Binding-site contacts:
Ligand atom N7 contacts residue ASN141 of chain 1.A at 2.8 Å (h-bond).
Ligand atom N3 contacts residue LYS384 of chain 1.A at 4.2 Å.
Ligand atom N2 contacts residue PHE387 of chain 1.A at 4.0 Å.
Ligand atom C4 contacts residue PHE387 of chain 1.A at 4.5 Å (hydrophobic).
Ligand atom C2 contacts residue LYS383 of chain 1.A at 4.1 Å.
Ligand atom N2 contacts residue LYS383 of chain 1.A at 3.5 Å.
Ligand atom N1 contacts residue ASN141 of chain 1.A at 4.4 Å.
Ligand atom C2 contacts residue ASP184 of chain 1.A at 3.7 Å.
Ligand atom N2 contacts residue TYR185 of chain 1.A at 3.3 Å (h-bond).
Ligand atom C8 contacts residue ALA137 of chain 1.A at 3.8 Å (hydrophobic).
Ligand atom N3 contacts residue LYS383 of chain 1.A at 4.1 Å.
Ligand atom N2 contacts residue ASP184 of chain 1.A at 3.0 Å (salt-bridge).
Ligand atom C8 contacts residue ASN141 of chain 1.A at 3.7 Å.
Ligand atom O6 contacts residue ASN141 of chain 1.A at 2.5 Å (h-bond).
Ligand atom N3 contacts residue PHE387 of chain 1.A at 4.2 Å.
Ligand atom N1 contacts residue PHE387 of chain 1.A at 4.3 Å.
Ligand atom N9 contacts residue LYS384 of chain 1.A at 4.3 Å.
Ligand atom C4 contacts residue ALA137 of chain 1.A at 4.4 Å (hydrophobic).
Ligand atom C5 contacts residue ASN141 of chain 1.A at 3.5 Å.
Ligand atom N7 contacts residue ALA137 of chain 1.A at 4.3 Å.
Ligand atom O6 contacts residue ARG214 of chain 1.A at 4.2 Å.
Ligand atom N9 contacts residue ALA137 of chain 1.A at 3.9 Å.
Ligand atom C2 contacts residue PHE387 of chain 1.A at 4.1 Å (hydrophobic).
Ligand atom C6 contacts residue ASN141 of chain 1.A at 3.3 Å.
Ligand atom C6 contacts residue PHE387 of chain 1.A at 4.4 Å (hydrophobic).
Ligand atom N1 contacts residue ASP184 of chain 1.A at 3.4 Å (salt-bridge).

Sequence of chain 1.A:
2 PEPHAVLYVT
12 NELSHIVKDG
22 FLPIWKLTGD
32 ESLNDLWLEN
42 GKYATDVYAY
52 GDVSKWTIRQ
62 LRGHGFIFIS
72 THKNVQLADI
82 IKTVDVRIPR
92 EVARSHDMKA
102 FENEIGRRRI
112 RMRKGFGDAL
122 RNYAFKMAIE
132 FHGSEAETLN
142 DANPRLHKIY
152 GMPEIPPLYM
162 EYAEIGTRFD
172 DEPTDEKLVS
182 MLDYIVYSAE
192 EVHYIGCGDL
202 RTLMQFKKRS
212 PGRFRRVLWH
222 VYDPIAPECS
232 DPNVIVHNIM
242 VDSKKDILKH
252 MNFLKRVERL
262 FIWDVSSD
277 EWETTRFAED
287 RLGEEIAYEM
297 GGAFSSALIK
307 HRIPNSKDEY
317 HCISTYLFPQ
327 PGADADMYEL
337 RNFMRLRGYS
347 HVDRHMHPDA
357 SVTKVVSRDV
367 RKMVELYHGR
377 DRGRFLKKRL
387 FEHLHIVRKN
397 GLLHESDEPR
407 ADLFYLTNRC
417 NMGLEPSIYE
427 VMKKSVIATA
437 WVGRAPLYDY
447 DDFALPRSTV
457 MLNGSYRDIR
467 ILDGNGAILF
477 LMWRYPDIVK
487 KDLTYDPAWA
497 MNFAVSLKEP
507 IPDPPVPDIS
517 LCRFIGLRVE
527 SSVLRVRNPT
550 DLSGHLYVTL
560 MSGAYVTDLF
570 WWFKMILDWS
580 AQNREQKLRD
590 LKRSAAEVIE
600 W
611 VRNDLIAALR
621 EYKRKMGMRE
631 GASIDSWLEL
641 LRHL

The small molecule below binds the protein below.
Small molecule (SMILES): Nc1nc2[nH]cnc2c(=O)[nH]1